Binding-site contacts:
Ligand atom O6 contacts residue ASN188 of chain 8.A at 3.5 Å (h-bond).
Ligand atom O7 contacts residue LYS105 of chain 8.A at 4.5 Å.
Ligand atom C1 contacts residue LYS190 of chain 8.A at 4.4 Å.
Ligand atom C5 contacts residue ASN188 of chain 8.A at 4.0 Å.
Ligand atom O3 contacts residue LYS190 of chain 8.A at 4.2 Å.
Ligand atom C4 contacts residue LYS190 of chain 8.A at 4.4 Å.
Ligand atom C2 contacts residue ASN188 of chain 8.A at 3.9 Å.
Ligand atom O2 contacts residue SER191 of chain 8.A at 4.3 Å.
Ligand atom C3 contacts residue SER191 of chain 8.A at 3.7 Å.
Ligand atom O3 contacts residue LYS476 of chain 8.A at 3.8 Å.
Ligand atom C1 contacts residue ASN106 of chain 8.A at 1.5 Å.
Ligand atom C3 contacts residue ASN188 of chain 8.A at 4.2 Å.
Ligand atom C4 contacts residue ASN106 of chain 8.A at 4.4 Å.
Ligand atom C6 contacts residue LYS190 of chain 8.A at 4.3 Å.
Ligand atom C3 contacts residue LYS190 of chain 8.A at 3.6 Å.
Ligand atom C1 contacts residue ASN188 of chain 8.A at 3.8 Å.
Ligand atom O3 contacts residue SER191 of chain 8.A at 3.1 Å (h-bond).
Ligand atom N2 contacts residue ASN106 of chain 8.A at 3.0 Å (h-bond).
Ligand atom O5 contacts residue ASN188 of chain 8.A at 3.5 Å (h-bond).
Ligand atom C3 contacts residue ASN106 of chain 8.A at 3.9 Å.
Ligand atom C5 contacts residue ASN106 of chain 8.A at 3.8 Å.
Ligand atom O3 contacts residue ARG219 of chain 8.A at 3.9 Å.
Ligand atom O5 contacts residue ASN106 of chain 8.A at 2.5 Å (h-bond).
Ligand atom C2 contacts residue ASN106 of chain 8.A at 2.5 Å.
Ligand atom O7 contacts residue ASN106 of chain 8.A at 3.9 Å.
Ligand atom C5 contacts residue LYS190 of chain 8.A at 4.5 Å.
Ligand atom C7 contacts residue ASN106 of chain 8.A at 3.3 Å.
Ligand atom C6 contacts residue ASN188 of chain 8.A at 4.1 Å.
Ligand atom C4 contacts residue LYS190 of chain 8.A at 3.6 Å.
Ligand atom O2 contacts residue ASN188 of chain 8.A at 3.4 Å (h-bond).
Ligand atom C8 contacts residue ASN106 of chain 8.A at 3.3 Å.
Ligand atom C1 contacts residue ASN188 of chain 8.A at 3.7 Å.
Ligand atom O4 contacts residue LYS190 of chain 8.A at 3.3 Å (salt-bridge).
Ligand atom C5 contacts residue LYS190 of chain 8.A at 3.8 Å.

Sequence of chain 8.A:
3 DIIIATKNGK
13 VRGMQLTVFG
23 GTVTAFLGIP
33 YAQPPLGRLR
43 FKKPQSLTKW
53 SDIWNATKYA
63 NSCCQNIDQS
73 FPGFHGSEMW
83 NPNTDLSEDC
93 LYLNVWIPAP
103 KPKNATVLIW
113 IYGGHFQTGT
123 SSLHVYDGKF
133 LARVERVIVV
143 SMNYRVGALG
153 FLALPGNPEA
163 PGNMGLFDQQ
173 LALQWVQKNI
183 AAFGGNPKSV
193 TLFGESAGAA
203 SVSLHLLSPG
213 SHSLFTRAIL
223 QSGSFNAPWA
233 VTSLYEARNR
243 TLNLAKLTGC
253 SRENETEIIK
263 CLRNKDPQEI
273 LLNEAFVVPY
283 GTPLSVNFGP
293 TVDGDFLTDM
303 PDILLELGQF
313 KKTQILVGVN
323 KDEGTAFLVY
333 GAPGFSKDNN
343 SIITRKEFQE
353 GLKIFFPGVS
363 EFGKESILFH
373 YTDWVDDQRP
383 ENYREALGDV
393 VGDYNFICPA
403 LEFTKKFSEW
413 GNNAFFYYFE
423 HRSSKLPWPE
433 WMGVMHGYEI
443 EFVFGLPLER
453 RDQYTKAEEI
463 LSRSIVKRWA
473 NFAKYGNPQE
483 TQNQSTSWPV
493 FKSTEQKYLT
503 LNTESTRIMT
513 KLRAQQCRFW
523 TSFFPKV

The small molecule below binds the protein below.
Small molecule (SMILES): CC(=O)N[C@H]1CO[C@H](CO[C@H]2O[C@@H](C)[C@@H](O)[C@@H](O)[C@@H]2O)[C@@H](O)[C@@H]1O